The small molecule below binds the protein below.
Small molecule (SMILES): CCc1nc(N)nc(N)c1OCCCOc1cccc(C[C@H](C(=O)O)C(F)F)c1

Binding-site contacts:
Ligand atom N09 contacts residue TYR114 of chain 1.A at 3.1 Å (h-bond).
Ligand atom O28 contacts residue PHE41 of chain 1.A at 3.5 Å.
Ligand atom C12 contacts residue PHE41 of chain 1.A at 3.8 Å (hydrophobic).
Ligand atom N04 contacts residue ASP37 of chain 1.A at 2.6 Å (salt-bridge).
Ligand atom N07 contacts residue PHE41 of chain 1.A at 3.5 Å.
Ligand atom C10 contacts residue NAP1 of chain 1.B at 3.3 Å.
Ligand atom F24 contacts residue HIS64 of chain 1.A at 3.7 Å.
Ligand atom N09 contacts residue ILE108 of chain 1.A at 3.0 Å (h-bond).
Ligand atom C02 contacts residue ILE30 of chain 1.A at 3.5 Å (hydrophobic).
Ligand atom N06 contacts residue ILE15 of chain 1.A at 3.8 Å.
Ligand atom C18 contacts residue PRO61 of chain 1.A at 3.7 Å (hydrophobic).
Ligand atom N06 contacts residue ASP37 of chain 1.A at 2.8 Å (salt-bridge).
Ligand atom N09 contacts residue ILE15 of chain 1.A at 2.8 Å (h-bond).
Ligand atom N07 contacts residue NAP1 of chain 1.B at 3.6 Å.
Ligand atom C26 contacts residue ARG70 of chain 1.A at 3.4 Å.
Ligand atom C01 contacts residue LEU38 of chain 1.A at 3.5 Å (hydrophobic).
Ligand atom N07 contacts residue TRP16 of chain 1.A at 3.3 Å.
Ligand atom C03 contacts residue ASP37 of chain 1.A at 3.5 Å.
Ligand atom N07 contacts residue ILE15 of chain 1.A at 3.5 Å (h-bond).
Ligand atom C02 contacts residue ASP37 of chain 1.A at 3.6 Å.
Ligand atom N06 contacts residue TRP16 of chain 1.A at 3.6 Å.
Ligand atom C05 contacts residue TRP16 of chain 1.A at 3.8 Å (hydrophobic).
Ligand atom C08 contacts residue PHE41 of chain 1.A at 3.6 Å (hydrophobic).
Ligand atom O28 contacts residue ARG70 of chain 1.A at 2.9 Å (salt-bridge).
Ligand atom C05 contacts residue ASP37 of chain 1.A at 3.5 Å.
Ligand atom O15 contacts residue LEU60 of chain 1.A at 3.4 Å.
Ligand atom O27 contacts residue ARG70 of chain 1.A at 2.8 Å (salt-bridge).
Ligand atom C08 contacts residue NAP1 of chain 1.B at 3.2 Å.
Ligand atom O11 contacts residue NAP1 of chain 1.B at 3.2 Å.
Ligand atom C05 contacts residue ALA17 of chain 1.A at 3.7 Å (hydrophobic).
Ligand atom N07 contacts residue ALA17 of chain 1.A at 3.8 Å.
Ligand atom C03 contacts residue NAP1 of chain 1.B at 3.8 Å.
Ligand atom C05 contacts residue PHE41 of chain 1.A at 3.7 Å (hydrophobic).
Ligand atom F25 contacts residue LYS42 of chain 1.A at 3.6 Å.
Ligand atom C19 contacts residue LEU38 of chain 1.A at 3.7 Å (hydrophobic).
Ligand atom C14 contacts residue LEU60 of chain 1.A at 3.6 Å (hydrophobic).
Ligand atom C12 contacts residue ILE108 of chain 1.A at 3.8 Å (hydrophobic).
Ligand atom C08 contacts residue ILE15 of chain 1.A at 3.6 Å (hydrophobic).
Ligand atom N09 contacts residue NAP1 of chain 1.B at 3.5 Å (h-bond).
Ligand atom C26 contacts residue LEU67 of chain 1.A at 3.8 Å (hydrophobic).

Sequence of chain 1.A:
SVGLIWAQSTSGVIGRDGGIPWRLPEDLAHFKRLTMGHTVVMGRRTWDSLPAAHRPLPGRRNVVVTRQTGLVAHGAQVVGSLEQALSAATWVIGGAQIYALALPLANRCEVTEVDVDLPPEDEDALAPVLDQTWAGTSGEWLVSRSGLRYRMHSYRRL